A small-molecule ligand and the protein it binds are described below.
Small molecule (SMILES): CCC(=O)Nc1ccc(OC)c(Nc2ncc(Cl)c(-c3c[nH]c4ccccc34)n2)c1

Sequence of chain 1.A:
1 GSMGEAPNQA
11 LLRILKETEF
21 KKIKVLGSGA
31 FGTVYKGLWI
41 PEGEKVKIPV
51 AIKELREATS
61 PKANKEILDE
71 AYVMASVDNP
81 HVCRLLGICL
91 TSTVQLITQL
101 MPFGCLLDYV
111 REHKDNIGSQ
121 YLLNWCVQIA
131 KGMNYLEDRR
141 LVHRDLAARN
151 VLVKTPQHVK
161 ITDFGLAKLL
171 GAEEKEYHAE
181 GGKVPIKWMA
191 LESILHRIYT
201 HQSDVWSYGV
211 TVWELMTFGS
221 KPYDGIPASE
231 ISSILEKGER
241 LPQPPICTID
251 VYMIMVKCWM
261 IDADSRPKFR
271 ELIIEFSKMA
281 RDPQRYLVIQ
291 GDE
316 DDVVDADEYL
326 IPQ

Binding-site contacts:
Ligand atom N4 contacts residue LEU100 of chain 1.A at 3.7 Å.
Ligand atom C19 contacts residue ASP108 of chain 1.A at 3.7 Å.
Ligand atom C26 contacts residue VAL34 of chain 1.A at 3.4 Å (hydrophobic).
Ligand atom N4 contacts residue ALA51 of chain 1.A at 3.8 Å.
Ligand atom C10 contacts residue LEU26 of chain 1.A at 3.8 Å (hydrophobic).
Ligand atom C5 contacts residue ALA51 of chain 1.A at 3.5 Å (hydrophobic).
Ligand atom C8 contacts residue GLY104 of chain 1.A at 3.5 Å.
Ligand atom C12 contacts residue GLY104 of chain 1.A at 3.7 Å.
Ligand atom CL1 contacts residue ALA51 of chain 1.A at 3.8 Å.
Ligand atom C19 contacts residue CYS105 of chain 1.A at 2.9 Å (hydrophobic).
Ligand atom C20 contacts residue CYS105 of chain 1.A at 1.8 Å (hydrophobic).
Ligand atom C9 contacts residue GLY104 of chain 1.A at 3.5 Å.
Ligand atom O18 contacts residue LEU152 of chain 1.A at 3.8 Å.
Ligand atom N7 contacts residue MET101 of chain 1.A at 3.1 Å (h-bond).
Ligand atom C6 contacts residue GLN99 of chain 1.A at 3.6 Å.
Ligand atom N7 contacts residue LEU26 of chain 1.A at 3.8 Å.
Ligand atom O18 contacts residue CYS105 of chain 1.A at 3.2 Å.
Ligand atom C15 contacts residue PRO102 of chain 1.A at 3.7 Å (hydrophobic).
Ligand atom N4 contacts residue MET101 of chain 1.A at 3.2 Å (h-bond).
Ligand atom C6 contacts residue LEU152 of chain 1.A at 3.7 Å (hydrophobic).
Ligand atom C5 contacts residue LEU152 of chain 1.A at 3.5 Å (hydrophobic).
Ligand atom C15 contacts residue LEU26 of chain 1.A at 3.5 Å (hydrophobic).
Ligand atom C11 contacts residue GLY104 of chain 1.A at 3.6 Å.
Ligand atom O14 contacts residue MET101 of chain 1.A at 3.3 Å (h-bond).
Ligand atom C13 contacts residue GLY104 of chain 1.A at 3.7 Å.
Ligand atom O14 contacts residue LEU26 of chain 1.A at 3.8 Å.
Ligand atom C8 contacts residue MET101 of chain 1.A at 3.6 Å (hydrophobic).
Ligand atom N25 contacts residue VAL34 of chain 1.A at 3.7 Å.
Ligand atom C24 contacts residue VAL34 of chain 1.A at 3.7 Å (hydrophobic).
Ligand atom C29 contacts residue PHE31 of chain 1.A at 3.7 Å (hydrophobic).
Ligand atom C6 contacts residue ALA51 of chain 1.A at 3.2 Å (hydrophobic).
Ligand atom C30 contacts residue GLY27 of chain 1.A at 3.8 Å.
Ligand atom C10 contacts residue GLY104 of chain 1.A at 3.6 Å.
Ligand atom C28 contacts residue GLY27 of chain 1.A at 3.7 Å.
Ligand atom C20 contacts residue ASP108 of chain 1.A at 3.7 Å.
Ligand atom C10 contacts residue MET101 of chain 1.A at 3.8 Å (hydrophobic).
Ligand atom C17 contacts residue CYS105 of chain 1.A at 3.2 Å (hydrophobic).
Ligand atom O14 contacts residue LEU100 of chain 1.A at 3.8 Å.
Ligand atom C29 contacts residue VAL34 of chain 1.A at 3.7 Å (hydrophobic).
Ligand atom CL1 contacts residue THR98 of chain 1.A at 3.5 Å.